The small molecule below binds the protein below.
Small molecule (SMILES): CC(=O)N[C@H]1[C@H](O[C@H]2[C@H](O)[C@@H](NC(C)=O)CO[C@@H]2CO)O[C@H](CO)[C@@H](O)[C@@H]1O

Sequence of chain 1.B:
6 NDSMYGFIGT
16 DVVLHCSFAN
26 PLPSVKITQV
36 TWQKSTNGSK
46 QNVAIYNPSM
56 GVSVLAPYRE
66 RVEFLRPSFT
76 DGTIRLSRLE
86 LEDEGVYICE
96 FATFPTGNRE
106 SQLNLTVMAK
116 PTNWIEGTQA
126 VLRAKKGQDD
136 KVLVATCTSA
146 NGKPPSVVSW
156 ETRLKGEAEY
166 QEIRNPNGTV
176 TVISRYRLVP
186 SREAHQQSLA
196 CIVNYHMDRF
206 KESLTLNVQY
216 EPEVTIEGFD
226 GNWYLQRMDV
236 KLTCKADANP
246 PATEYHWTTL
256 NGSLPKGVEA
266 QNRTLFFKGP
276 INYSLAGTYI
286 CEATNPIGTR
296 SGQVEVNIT

Binding-site contacts:
Ligand atom O5 contacts residue ASN172 of chain 1.B at 2.2 Å (h-bond).
Ligand atom C5 contacts residue ASN170 of chain 1.B at 4.2 Å.
Ligand atom C2 contacts residue THR174 of chain 1.B at 4.1 Å.
Ligand atom C7 contacts residue ASN172 of chain 1.B at 4.0 Å.
Ligand atom N2 contacts residue THR174 of chain 1.B at 3.7 Å.
Ligand atom O5 contacts residue ASN170 of chain 1.B at 4.1 Å.
Ligand atom O5 contacts residue THR174 of chain 1.B at 4.3 Å.
Ligand atom C8 contacts residue THR176 of chain 1.B at 4.5 Å.
Ligand atom C2 contacts residue ASN146 of chain 1.B at 4.4 Å.
Ligand atom C5 contacts residue ASN172 of chain 1.B at 3.5 Å.
Ligand atom C5 contacts residue ASN146 of chain 1.B at 3.6 Å.
Ligand atom C3 contacts residue ASN146 of chain 1.B at 3.9 Å.
Ligand atom O4 contacts residue ASN146 of chain 1.B at 3.4 Å (h-bond).
Ligand atom O7 contacts residue ILE13 of chain 1.B at 3.6 Å.
Ligand atom C2 contacts residue ASN172 of chain 1.B at 2.4 Å.
Ligand atom C1 contacts residue ASN146 of chain 1.B at 4.4 Å.
Ligand atom C7 contacts residue THR174 of chain 1.B at 4.0 Å.
Ligand atom C4 contacts residue ASN146 of chain 1.B at 3.9 Å.
Ligand atom C4 contacts residue ASN172 of chain 1.B at 4.0 Å.
Ligand atom C6 contacts residue ASN146 of chain 1.B at 4.4 Å.
Ligand atom C1 contacts residue ASN170 of chain 1.B at 4.3 Å.
Ligand atom O7 contacts residue ASN146 of chain 1.B at 4.4 Å.
Ligand atom C1 contacts residue ASN172 of chain 1.B at 1.4 Å.
Ligand atom O7 contacts residue ALA114 of chain 1.B at 4.2 Å.
Ligand atom N2 contacts residue LEU86 of chain 1.B at 4.3 Å.
Ligand atom N2 contacts residue ASN172 of chain 1.B at 3.1 Å (h-bond).
Ligand atom O7 contacts residue THR174 of chain 1.B at 3.8 Å.
Ligand atom C1 contacts residue THR174 of chain 1.B at 3.4 Å.
Ligand atom C7 contacts residue LEU86 of chain 1.B at 3.7 Å (hydrophobic).
Ligand atom C8 contacts residue ASN172 of chain 1.B at 4.2 Å.
Ligand atom C3 contacts residue ASN172 of chain 1.B at 3.7 Å.
Ligand atom C8 contacts residue ASN146 of chain 1.B at 4.1 Å.
Ligand atom N2 contacts residue ASN146 of chain 1.B at 4.0 Å.
Ligand atom C7 contacts residue ASN146 of chain 1.B at 4.4 Å.
Ligand atom C8 contacts residue ASN170 of chain 1.B at 4.3 Å.
Ligand atom C6 contacts residue ASN170 of chain 1.B at 4.2 Å.
Ligand atom C8 contacts residue LEU86 of chain 1.B at 3.9 Å (hydrophobic).
Ligand atom O7 contacts residue LEU86 of chain 1.B at 3.5 Å.